Sequence of chain 1.E:
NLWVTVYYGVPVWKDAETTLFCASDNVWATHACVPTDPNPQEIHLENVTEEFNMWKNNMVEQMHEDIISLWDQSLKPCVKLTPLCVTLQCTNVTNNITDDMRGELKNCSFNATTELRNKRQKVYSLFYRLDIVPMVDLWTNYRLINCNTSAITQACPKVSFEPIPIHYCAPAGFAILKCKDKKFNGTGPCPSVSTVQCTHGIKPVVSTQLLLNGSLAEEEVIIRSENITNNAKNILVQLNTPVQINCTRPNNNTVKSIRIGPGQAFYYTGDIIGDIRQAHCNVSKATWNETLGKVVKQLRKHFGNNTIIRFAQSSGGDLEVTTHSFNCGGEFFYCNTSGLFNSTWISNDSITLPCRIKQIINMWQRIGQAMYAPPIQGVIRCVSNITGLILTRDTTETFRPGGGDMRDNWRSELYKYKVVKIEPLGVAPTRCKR

Binding-site contacts:
Ligand atom C7 contacts residue ASN196 of chain 1.E at 3.1 Å.
Ligand atom O7 contacts residue HIS313 of chain 1.E at 3.2 Å.
Ligand atom C5 contacts residue THR198 of chain 1.E at 4.4 Å.
Ligand atom C7 contacts residue HIS313 of chain 1.E at 4.0 Å.
Ligand atom C4 contacts residue ASN196 of chain 1.E at 4.4 Å.
Ligand atom C8 contacts residue ASN196 of chain 1.E at 4.3 Å.
Ligand atom C1 contacts residue THR198 of chain 1.E at 3.9 Å.
Ligand atom C1 contacts residue ASN196 of chain 1.E at 1.5 Å.
Ligand atom C3 contacts residue ASN196 of chain 1.E at 3.9 Å.
Ligand atom C8 contacts residue ILE239 of chain 1.E at 4.0 Å (hydrophobic).
Ligand atom N2 contacts residue ASN196 of chain 1.E at 3.0 Å (h-bond).
Ligand atom O5 contacts residue ASN196 of chain 1.E at 2.5 Å (h-bond).
Ligand atom O7 contacts residue ILE234 of chain 1.E at 4.4 Å.
Ligand atom C8 contacts residue HIS313 of chain 1.E at 4.1 Å.
Ligand atom C2 contacts residue ASN196 of chain 1.E at 2.5 Å.
Ligand atom O5 contacts residue THR198 of chain 1.E at 4.3 Å.
Ligand atom O7 contacts residue ASN196 of chain 1.E at 2.9 Å (h-bond).
Ligand atom C5 contacts residue ASN196 of chain 1.E at 3.8 Å.
Ligand atom C8 contacts residue ILE234 of chain 1.E at 4.2 Å (hydrophobic).
Ligand atom C8 contacts residue SER236 of chain 1.E at 3.6 Å.

This protein binds this small molecule.
Small molecule (SMILES): CC(=O)N[C@@H]1[C@@H](O)[C@H](O)[C@@H](CO)O[C@H]1O